A small-molecule ligand and the protein it binds are described below.
Small molecule (SMILES): CC(=O)N[C@@H]1[C@@H](O)[C@@H](O)[C@@H](CO)O[C@H]1O

Binding-site contacts:
Ligand atom C8 contacts residue SER194 of chain 1.A at 3.4 Å.
Ligand atom C8 contacts residue PHE301 of chain 1.A at 3.7 Å (hydrophobic).
Ligand atom O7 contacts residue PHE301 of chain 1.A at 3.4 Å.
Ligand atom C7 contacts residue SER194 of chain 1.A at 4.3 Å.
Ligand atom C8 contacts residue ARG242 of chain 1.A at 4.3 Å.
Ligand atom O1 contacts residue LYS299 of chain 1.A at 4.3 Å.
Ligand atom C1 contacts residue GLY300 of chain 1.A at 4.5 Å.
Ligand atom C4 contacts residue ARG242 of chain 1.A at 4.3 Å.
Ligand atom O5 contacts residue GLY300 of chain 1.A at 4.3 Å.
Ligand atom O3 contacts residue ARG242 of chain 1.A at 3.0 Å (salt-bridge).
Ligand atom C7 contacts residue PHE301 of chain 1.A at 3.4 Å (hydrophobic).
Ligand atom C2 contacts residue PHE301 of chain 1.A at 4.4 Å (hydrophobic).
Ligand atom O3 contacts residue THR196 of chain 1.A at 2.9 Å (h-bond).
Ligand atom O3 contacts residue ASN197 of chain 1.A at 3.4 Å.
Ligand atom C7 contacts residue ARG242 of chain 1.A at 3.9 Å.
Ligand atom O1 contacts residue GLY300 of chain 1.A at 3.6 Å (h-bond).
Ligand atom N2 contacts residue PHE301 of chain 1.A at 3.8 Å.
Ligand atom N2 contacts residue SER194 of chain 1.A at 4.5 Å.
Ligand atom O4 contacts residue ARG242 of chain 1.A at 3.5 Å (salt-bridge).
Ligand atom O7 contacts residue GLY302 of chain 1.A at 4.3 Å.
Ligand atom O1 contacts residue PHE301 of chain 1.A at 3.0 Å.
Ligand atom C2 contacts residue ARG242 of chain 1.A at 4.0 Å.
Ligand atom O7 contacts residue ARG242 of chain 1.A at 3.7 Å.
Ligand atom C3 contacts residue ARG242 of chain 1.A at 3.8 Å.
Ligand atom C3 contacts residue THR196 of chain 1.A at 4.2 Å.
Ligand atom N2 contacts residue ARG242 of chain 1.A at 4.2 Å.
Ligand atom C1 contacts residue PHE301 of chain 1.A at 4.1 Å (hydrophobic).

Sequence of chain 1.A:
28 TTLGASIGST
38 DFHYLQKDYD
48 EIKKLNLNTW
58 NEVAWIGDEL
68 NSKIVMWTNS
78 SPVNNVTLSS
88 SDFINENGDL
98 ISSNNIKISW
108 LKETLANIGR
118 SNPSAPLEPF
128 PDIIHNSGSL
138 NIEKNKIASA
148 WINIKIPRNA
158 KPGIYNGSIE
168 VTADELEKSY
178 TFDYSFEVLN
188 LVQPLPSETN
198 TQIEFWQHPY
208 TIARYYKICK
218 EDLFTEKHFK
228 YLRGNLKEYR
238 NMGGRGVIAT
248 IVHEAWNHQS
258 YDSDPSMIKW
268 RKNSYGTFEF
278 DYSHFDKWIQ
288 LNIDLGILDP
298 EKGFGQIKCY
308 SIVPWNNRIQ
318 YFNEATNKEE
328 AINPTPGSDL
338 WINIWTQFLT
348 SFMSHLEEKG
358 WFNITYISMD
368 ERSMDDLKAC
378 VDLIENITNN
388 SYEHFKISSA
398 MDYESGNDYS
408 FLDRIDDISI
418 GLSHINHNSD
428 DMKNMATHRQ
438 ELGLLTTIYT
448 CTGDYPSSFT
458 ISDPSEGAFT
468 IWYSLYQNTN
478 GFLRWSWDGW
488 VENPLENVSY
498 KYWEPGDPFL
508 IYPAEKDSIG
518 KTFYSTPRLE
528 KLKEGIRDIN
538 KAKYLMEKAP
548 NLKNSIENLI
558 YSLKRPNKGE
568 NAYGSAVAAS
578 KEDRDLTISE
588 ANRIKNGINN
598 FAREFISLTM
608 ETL